Sequence of chain 1.A:
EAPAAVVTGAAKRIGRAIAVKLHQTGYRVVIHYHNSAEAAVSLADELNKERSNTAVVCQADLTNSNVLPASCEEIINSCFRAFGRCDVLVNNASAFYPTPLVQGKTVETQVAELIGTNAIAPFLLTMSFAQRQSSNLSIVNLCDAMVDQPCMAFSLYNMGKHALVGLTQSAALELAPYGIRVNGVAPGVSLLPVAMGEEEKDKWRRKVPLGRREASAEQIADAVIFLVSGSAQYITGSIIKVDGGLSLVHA

This small molecule binds to this protein.
Small molecule (SMILES): Nc1nc(=O)c2c(CCc3ccc(C(=O)N[C@@H](CCC(=O)O)C(=O)O)cc3)c[nH]c2[nH]1

Binding-site contacts:
Ligand atom N11 contacts residue PHE117 of chain 1.A at 3.5 Å.
Ligand atom C10 contacts residue PHE117 of chain 1.A at 3.7 Å (hydrophobic).
Ligand atom C3 contacts residue PHE117 of chain 1.A at 3.8 Å (hydrophobic).
Ligand atom N16 contacts residue PHE117 of chain 1.A at 3.9 Å.
Ligand atom C12 contacts residue TYR194 of chain 1.A at 3.7 Å (hydrophobic).
Ligand atom C2 contacts residue PHE117 of chain 1.A at 3.8 Å (hydrophobic).
Ligand atom C10 contacts residue NAP1 of chain 1.E at 3.2 Å.
Ligand atom C29 contacts residue PHE191 of chain 1.A at 3.7 Å (hydrophobic).
Ligand atom O31 contacts residue PRO119 of chain 1.A at 3.6 Å.
Ligand atom N22 contacts residue PHE191 of chain 1.A at 3.5 Å.
Ligand atom O15 contacts residue NAP1 of chain 1.E at 3.4 Å (h-bond).
Ligand atom N18 contacts residue PHE117 of chain 1.A at 3.5 Å.
Ligand atom C3 contacts residue MET233 of chain 1.A at 3.3 Å (hydrophobic).
Ligand atom C1 contacts residue PHE117 of chain 1.A at 3.9 Å (hydrophobic).
Ligand atom N18 contacts residue TYR194 of chain 1.A at 3.6 Å (h-bond).
Ligand atom C9 contacts residue PHE117 of chain 1.A at 3.8 Å (hydrophobic).
Ligand atom C12 contacts residue PHE117 of chain 1.A at 3.6 Å (hydrophobic).
Ligand atom C17 contacts residue NAP1 of chain 1.E at 3.4 Å.
Ligand atom C13 contacts residue NAP1 of chain 1.E at 3.6 Å.
Ligand atom O15 contacts residue ARG34 of chain 1.A at 3.4 Å (salt-bridge).
Ligand atom O15 contacts residue PRO230 of chain 1.A at 3.6 Å.
Ligand atom N11 contacts residue TYR194 of chain 1.A at 3.0 Å (h-bond).
Ligand atom C12 contacts residue NAP1 of chain 1.E at 3.7 Å.
Ligand atom O30 contacts residue PHE191 of chain 1.A at 3.6 Å.
Ligand atom C5 contacts residue CYS188 of chain 1.A at 3.8 Å (hydrophobic).
Ligand atom C17 contacts residue PHE117 of chain 1.A at 3.6 Å (hydrophobic).
Ligand atom C13 contacts residue PHE117 of chain 1.A at 3.8 Å (hydrophobic).
Ligand atom C2 contacts residue MET233 of chain 1.A at 3.6 Å (hydrophobic).
Ligand atom N19 contacts residue NAP1 of chain 1.E at 3.1 Å (h-bond).
Ligand atom N16 contacts residue NAP1 of chain 1.E at 2.9 Å (h-bond).
Ligand atom N19 contacts residue SER115 of chain 1.A at 2.9 Å (h-bond).
Ligand atom C23 contacts residue PHE191 of chain 1.A at 3.9 Å (hydrophobic).
Ligand atom C14 contacts residue PHE117 of chain 1.A at 3.9 Å (hydrophobic).
Ligand atom N11 contacts residue NAP1 of chain 1.E at 3.5 Å.
Ligand atom N18 contacts residue NAP1 of chain 1.E at 2.8 Å (h-bond).
Ligand atom C14 contacts residue NAP1 of chain 1.E at 3.5 Å.
Ligand atom C9 contacts residue NAP1 of chain 1.E at 3.5 Å.
Ligand atom N19 contacts residue PHE117 of chain 1.A at 3.5 Å.
Ligand atom C8 contacts residue NAP1 of chain 1.E at 3.5 Å.
Ligand atom C2 contacts residue PRO230 of chain 1.A at 3.6 Å (hydrophobic).